The protein below binds the small molecule below.
Small molecule (SMILES): CC(=O)N[C@H]1[C@H](O[C@H]2[C@H](O)[C@@H](NC(C)=O)CO[C@@H]2CO)O[C@H](CO)[C@@H](O)[C@@H]1O

Sequence of chain 1.B:
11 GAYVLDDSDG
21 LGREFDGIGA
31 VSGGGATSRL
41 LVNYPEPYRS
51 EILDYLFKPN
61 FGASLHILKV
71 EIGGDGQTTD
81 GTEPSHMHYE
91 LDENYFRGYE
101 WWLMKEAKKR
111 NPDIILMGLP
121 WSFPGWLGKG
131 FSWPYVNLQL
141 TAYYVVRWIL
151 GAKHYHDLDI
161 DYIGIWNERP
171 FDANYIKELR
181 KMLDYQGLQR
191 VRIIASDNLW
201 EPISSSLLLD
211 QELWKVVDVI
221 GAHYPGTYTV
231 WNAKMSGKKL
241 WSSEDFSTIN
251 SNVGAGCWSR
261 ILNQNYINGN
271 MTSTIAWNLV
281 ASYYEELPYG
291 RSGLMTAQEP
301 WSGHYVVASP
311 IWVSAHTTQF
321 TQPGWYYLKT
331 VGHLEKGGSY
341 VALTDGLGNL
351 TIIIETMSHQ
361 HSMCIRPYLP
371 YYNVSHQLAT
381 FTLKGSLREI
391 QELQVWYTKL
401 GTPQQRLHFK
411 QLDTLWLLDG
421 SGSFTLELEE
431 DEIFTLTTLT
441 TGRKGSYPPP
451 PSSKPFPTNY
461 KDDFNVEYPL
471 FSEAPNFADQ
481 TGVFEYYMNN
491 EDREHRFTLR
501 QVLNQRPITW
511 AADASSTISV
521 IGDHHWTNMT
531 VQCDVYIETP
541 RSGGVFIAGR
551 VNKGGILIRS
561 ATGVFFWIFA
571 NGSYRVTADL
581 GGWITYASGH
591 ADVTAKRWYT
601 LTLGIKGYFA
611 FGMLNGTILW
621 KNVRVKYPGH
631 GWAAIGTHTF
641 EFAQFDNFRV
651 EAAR

Binding-site contacts:
Ligand atom C2 contacts residue ASN270 of chain 1.B at 2.4 Å.
Ligand atom O6 contacts residue ASN270 of chain 1.B at 4.5 Å.
Ligand atom C5 contacts residue ASN270 of chain 1.B at 3.6 Å.
Ligand atom C6 contacts residue ILE267 of chain 1.B at 3.5 Å (hydrophobic).
Ligand atom O7 contacts residue ASN270 of chain 1.B at 3.7 Å.
Ligand atom C8 contacts residue ARG23 of chain 1.B at 3.4 Å.
Ligand atom O6 contacts residue ASN268 of chain 1.B at 3.8 Å.
Ligand atom O6 contacts residue ILE267 of chain 1.B at 2.7 Å (h-bond).
Ligand atom C8 contacts residue ASN270 of chain 1.B at 4.4 Å.
Ligand atom O5 contacts residue ILE267 of chain 1.B at 4.4 Å.
Ligand atom C4 contacts residue ASN270 of chain 1.B at 4.2 Å.
Ligand atom C1 contacts residue ASN270 of chain 1.B at 1.4 Å.
Ligand atom C8 contacts residue LYS234 of chain 1.B at 4.1 Å.
Ligand atom O5 contacts residue ASN270 of chain 1.B at 2.3 Å (h-bond).
Ligand atom C7 contacts residue ASN270 of chain 1.B at 3.4 Å.
Ligand atom N2 contacts residue ASN270 of chain 1.B at 2.8 Å (h-bond).
Ligand atom O7 contacts residue ARG23 of chain 1.B at 3.8 Å.
Ligand atom C3 contacts residue ASN270 of chain 1.B at 3.8 Å.
Ligand atom C7 contacts residue ARG23 of chain 1.B at 4.1 Å.